A protein and the small-molecule ligand that binds it are described below.
Small molecule (SMILES): CC(=O)N[C@H]1[C@H](O[C@H]2[C@H](O)[C@@H](NC(C)=O)CO[C@@H]2CO)O[C@H](CO)[C@@H](O[C@@H]2O[C@H](CO)[C@@H](O)[C@H](O)[C@@H]2O)[C@@H]1O

Sequence of chain 1.A:
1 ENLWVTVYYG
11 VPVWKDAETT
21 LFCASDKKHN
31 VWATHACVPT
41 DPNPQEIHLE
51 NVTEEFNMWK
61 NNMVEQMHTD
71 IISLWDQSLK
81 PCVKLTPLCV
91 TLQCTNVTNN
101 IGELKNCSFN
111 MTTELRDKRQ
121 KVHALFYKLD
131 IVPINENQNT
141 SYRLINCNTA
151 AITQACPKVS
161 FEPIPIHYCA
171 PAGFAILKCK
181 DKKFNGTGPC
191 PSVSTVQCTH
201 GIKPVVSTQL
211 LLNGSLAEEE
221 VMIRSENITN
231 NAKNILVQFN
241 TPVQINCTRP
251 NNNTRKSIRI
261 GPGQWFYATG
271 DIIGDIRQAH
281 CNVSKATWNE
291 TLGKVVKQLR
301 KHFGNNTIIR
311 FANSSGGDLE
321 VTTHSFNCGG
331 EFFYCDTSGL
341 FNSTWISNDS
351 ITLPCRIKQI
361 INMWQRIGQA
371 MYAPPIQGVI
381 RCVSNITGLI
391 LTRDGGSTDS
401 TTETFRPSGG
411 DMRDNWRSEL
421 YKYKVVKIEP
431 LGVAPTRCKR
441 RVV

Binding-site contacts:
Ligand atom O5 contacts residue VAL383 of chain 1.A at 4.4 Å.
Ligand atom C7 contacts residue NAG1 of chain 1.CA at 3.7 Å.
Ligand atom C4 contacts residue VAL383 of chain 1.A at 3.9 Å (hydrophobic).
Ligand atom N2 contacts residue ASN213 of chain 1.A at 3.0 Å (h-bond).
Ligand atom O5 contacts residue SER384 of chain 1.A at 4.4 Å.
Ligand atom C7 contacts residue CYS328 of chain 1.A at 4.4 Å (hydrophobic).
Ligand atom O7 contacts residue LYS203 of chain 1.A at 2.5 Å (salt-bridge).
Ligand atom C6 contacts residue CYS382 of chain 1.A at 3.7 Å (hydrophobic).
Ligand atom N2 contacts residue GLU162 of chain 1.A at 4.2 Å.
Ligand atom C2 contacts residue VAL383 of chain 1.A at 3.8 Å (hydrophobic).
Ligand atom O7 contacts residue CYS328 of chain 1.A at 3.3 Å (h-bond).
Ligand atom O6 contacts residue CYS382 of chain 1.A at 3.6 Å.
Ligand atom C8 contacts residue CYS328 of chain 1.A at 4.4 Å (hydrophobic).
Ligand atom C2 contacts residue ASN213 of chain 1.A at 2.6 Å.
Ligand atom O5 contacts residue ASN213 of chain 1.A at 2.4 Å (h-bond).
Ligand atom C8 contacts residue LYS203 of chain 1.A at 4.1 Å.
Ligand atom C5 contacts residue ARG381 of chain 1.A at 4.0 Å.
Ligand atom C7 contacts residue GLY329 of chain 1.A at 3.5 Å.
Ligand atom O7 contacts residue GLY329 of chain 1.A at 2.9 Å (h-bond).
Ligand atom O3 contacts residue VAL383 of chain 1.A at 3.3 Å (h-bond).
Ligand atom C6 contacts residue CYS328 of chain 1.A at 3.8 Å (hydrophobic).
Ligand atom C8 contacts residue GLU162 of chain 1.A at 3.8 Å.
Ligand atom C4 contacts residue ASN213 of chain 1.A at 4.3 Å.
Ligand atom C7 contacts residue ASN213 of chain 1.A at 3.5 Å.
Ligand atom O6 contacts residue ASN327 of chain 1.A at 4.1 Å.
Ligand atom C3 contacts residue ASN213 of chain 1.A at 3.9 Å.
Ligand atom C2 contacts residue NAG1 of chain 1.CA at 3.9 Å.
Ligand atom C2 contacts residue LYS203 of chain 1.A at 4.2 Å.
Ligand atom C8 contacts residue GLY329 of chain 1.A at 3.5 Å.
Ligand atom C7 contacts residue LYS203 of chain 1.A at 3.3 Å.
Ligand atom O7 contacts residue ASN213 of chain 1.A at 3.6 Å.
Ligand atom N2 contacts residue LYS203 of chain 1.A at 4.0 Å.
Ligand atom C8 contacts residue PRO163 of chain 1.A at 4.3 Å (hydrophobic).
Ligand atom C1 contacts residue LYS203 of chain 1.A at 3.5 Å.
Ligand atom C5 contacts residue ASN213 of chain 1.A at 3.6 Å.
Ligand atom C1 contacts residue ASN213 of chain 1.A at 1.4 Å.
Ligand atom N2 contacts residue NAG1 of chain 1.CA at 3.0 Å (h-bond).
Ligand atom C3 contacts residue VAL383 of chain 1.A at 3.8 Å (hydrophobic).
Ligand atom C8 contacts residue NAG1 of chain 1.CA at 3.4 Å.
Ligand atom O6 contacts residue CYS328 of chain 1.A at 4.0 Å.